This small molecule binds to this protein.
Small molecule (SMILES): CC(=O)N[C@@H]1[C@@H](O)[C@H](O)[C@@H](CO)O[C@H]1O

Binding-site contacts:
Ligand atom C5 contacts residue ASN12 of chain 1.E at 3.5 Å.
Ligand atom O4 contacts residue ASN28 of chain 1.E at 3.9 Å.
Ligand atom C4 contacts residue ASN12 of chain 1.E at 4.3 Å.
Ligand atom N2 contacts residue ASN12 of chain 1.E at 3.2 Å (h-bond).
Ligand atom C6 contacts residue THR27 of chain 1.E at 4.2 Å.
Ligand atom C6 contacts residue THR14 of chain 1.E at 4.0 Å.
Ligand atom O6 contacts residue THR14 of chain 1.E at 3.2 Å (h-bond).
Ligand atom C1 contacts residue ASN12 of chain 1.E at 1.4 Å.
Ligand atom C2 contacts residue ASN12 of chain 1.E at 2.8 Å.
Ligand atom C6 contacts residue ASN12 of chain 1.E at 3.9 Å.
Ligand atom C4 contacts residue ASN28 of chain 1.E at 4.4 Å.
Ligand atom O7 contacts residue ASN12 of chain 1.E at 3.5 Å (h-bond).
Ligand atom O5 contacts residue ASN12 of chain 1.E at 2.4 Å (h-bond).
Ligand atom C6 contacts residue ASN28 of chain 1.E at 3.9 Å.
Ligand atom C3 contacts residue ASN12 of chain 1.E at 3.9 Å.
Ligand atom C7 contacts residue ASN12 of chain 1.E at 3.5 Å.
Ligand atom O6 contacts residue ASN12 of chain 1.E at 3.5 Å (h-bond).

Sequence of chain 1.E:
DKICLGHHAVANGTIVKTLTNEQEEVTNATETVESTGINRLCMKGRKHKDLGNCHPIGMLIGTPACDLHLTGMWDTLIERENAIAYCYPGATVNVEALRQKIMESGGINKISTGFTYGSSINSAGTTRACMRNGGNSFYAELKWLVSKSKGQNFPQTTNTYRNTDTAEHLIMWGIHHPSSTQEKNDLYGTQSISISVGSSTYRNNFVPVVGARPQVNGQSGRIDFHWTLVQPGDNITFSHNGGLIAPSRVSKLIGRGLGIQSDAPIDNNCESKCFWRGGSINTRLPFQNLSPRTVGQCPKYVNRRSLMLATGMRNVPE